Sequence of chain 1.C:
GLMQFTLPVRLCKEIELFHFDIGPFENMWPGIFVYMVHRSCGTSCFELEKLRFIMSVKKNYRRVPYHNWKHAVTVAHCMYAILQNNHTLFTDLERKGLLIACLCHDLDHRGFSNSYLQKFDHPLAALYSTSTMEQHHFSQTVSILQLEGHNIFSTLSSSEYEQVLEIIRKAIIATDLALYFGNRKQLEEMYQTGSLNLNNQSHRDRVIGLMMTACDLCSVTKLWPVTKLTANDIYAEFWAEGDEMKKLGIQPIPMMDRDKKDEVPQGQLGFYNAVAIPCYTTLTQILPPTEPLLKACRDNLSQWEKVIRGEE

This small molecule binds to this protein.
Small molecule (SMILES): CNC(=O)c1c(NC(=O)c2nc([C@H]3CCOC3)cnc2Nc2cncnc2)cnn1C

Binding-site contacts:
Ligand atom N11 contacts residue PHE250 of chain 1.C at 3.8 Å.
Ligand atom N23 contacts residue PHE283 of chain 1.C at 3.9 Å.
Ligand atom C1 contacts residue MET267 of chain 1.C at 3.6 Å (hydrophobic).
Ligand atom O8 contacts residue PHE283 of chain 1.C at 3.7 Å.
Ligand atom N11 contacts residue MET267 of chain 1.C at 3.8 Å.
Ligand atom O8 contacts residue MET267 of chain 1.C at 3.6 Å.
Ligand atom C15 contacts residue LEU189 of chain 1.C at 3.6 Å (hydrophobic).
Ligand atom C27 contacts residue VAL232 of chain 1.C at 3.7 Å (hydrophobic).
Ligand atom C29 contacts residue SER231 of chain 1.C at 3.9 Å.
Ligand atom C18 contacts residue LEU229 of chain 1.C at 3.7 Å (hydrophobic).
Ligand atom N20 contacts residue PHE283 of chain 1.C at 3.5 Å.
Ligand atom C4 contacts residue GLN280 of chain 1.C at 3.7 Å.
Ligand atom C29 contacts residue THR239 of chain 1.C at 3.5 Å.
Ligand atom C5 contacts residue MET267 of chain 1.C at 3.5 Å (hydrophobic).
Ligand atom C26 contacts residue VAL232 of chain 1.C at 3.8 Å (hydrophobic).
Ligand atom O25 contacts residue GLN280 of chain 1.C at 2.9 Å (h-bond).
Ligand atom C5 contacts residue PHE283 of chain 1.C at 3.5 Å (hydrophobic).
Ligand atom N20 contacts residue PHE250 of chain 1.C at 3.9 Å.
Ligand atom N11 contacts residue PHE283 of chain 1.C at 3.4 Å.
Ligand atom N9 contacts residue PHE283 of chain 1.C at 3.8 Å.
Ligand atom C24 contacts residue PHE250 of chain 1.C at 3.8 Å (hydrophobic).
Ligand atom C1 contacts residue PHE283 of chain 1.C at 3.4 Å (hydrophobic).
Ligand atom C26 contacts residue ILE246 of chain 1.C at 3.8 Å (hydrophobic).
Ligand atom N30 contacts residue SER231 of chain 1.C at 3.4 Å.
Ligand atom O25 contacts residue PHE283 of chain 1.C at 3.7 Å.
Ligand atom C7 contacts residue MET267 of chain 1.C at 3.9 Å (hydrophobic).
Ligand atom N30 contacts residue THR242 of chain 1.C at 3.8 Å.
Ligand atom N2 contacts residue MET267 of chain 1.C at 3.7 Å.
Ligand atom N28 contacts residue ALA243 of chain 1.C at 3.6 Å.
Ligand atom C6 contacts residue PHE283 of chain 1.C at 3.4 Å (hydrophobic).
Ligand atom C24 contacts residue PHE283 of chain 1.C at 3.7 Å (hydrophobic).
Ligand atom C27 contacts residue GLN280 of chain 1.C at 3.2 Å.
Ligand atom C22 contacts residue PHE283 of chain 1.C at 3.7 Å (hydrophobic).
Ligand atom N28 contacts residue THR239 of chain 1.C at 3.6 Å.
Ligand atom N28 contacts residue GLN280 of chain 1.C at 3.9 Å.
Ligand atom C4 contacts residue TYR247 of chain 1.C at 3.7 Å (hydrophobic).
Ligand atom N3 contacts residue GLY279 of chain 1.C at 3.7 Å.
Ligand atom N3 contacts residue MET267 of chain 1.C at 3.9 Å.
Ligand atom C21 contacts residue PHE283 of chain 1.C at 3.4 Å (hydrophobic).
Ligand atom C29 contacts residue ALA243 of chain 1.C at 3.7 Å (hydrophobic).